Binding-site contacts:
Ligand atom O34 contacts residue THR21 of chain 1.V at 3.1 Å (h-bond).
Ligand atom C28 contacts residue GLY47 of chain 1.V at 3.6 Å.
Ligand atom N9 contacts residue GLN22 of chain 1.V at 3.8 Å.
Ligand atom N35 contacts residue GLY47 of chain 1.V at 3.5 Å (h-bond).
Ligand atom C25 contacts residue THR21 of chain 1.V at 3.8 Å.
Ligand atom C43 contacts residue GLY45 of chain 1.V at 3.3 Å.
Ligand atom O50 contacts residue THR1 of chain 1.V at 3.0 Å (h-bond).
Ligand atom C19 contacts residue GLN22 of chain 1.V at 3.4 Å.
Ligand atom N45 contacts residue GLU53 of chain 1.V at 2.7 Å (salt-bridge).
Ligand atom O50 contacts residue GLY128 of chain 1.V at 3.8 Å.
Ligand atom C2 contacts residue LEU126 of chain 1.W at 3.7 Å (hydrophobic).
Ligand atom C36 contacts residue THR1 of chain 1.V at 2.4 Å.
Ligand atom C18 contacts residue CYS129 of chain 1.W at 3.9 Å (hydrophobic).
Ligand atom N35 contacts residue THR1 of chain 1.V at 3.7 Å.
Ligand atom C4 contacts residue THR48 of chain 1.V at 3.8 Å.
Ligand atom N45 contacts residue HIS35 of chain 1.V at 3.9 Å.
Ligand atom C46 contacts residue THR1 of chain 1.V at 1.4 Å.
Ligand atom N27 contacts residue THR21 of chain 1.V at 3.1 Å (h-bond).
Ligand atom C25 contacts residue ALA49 of chain 1.V at 3.9 Å (hydrophobic).
Ligand atom O49 contacts residue GLY47 of chain 1.V at 3.9 Å.
Ligand atom C15 contacts residue THR21 of chain 1.V at 3.6 Å.
Ligand atom N11 contacts residue GLN22 of chain 1.V at 3.7 Å.
Ligand atom C51 contacts residue SER129 of chain 1.V at 3.9 Å.
Ligand atom C37 contacts residue THR1 of chain 1.V at 2.8 Å.
Ligand atom O50 contacts residue SER129 of chain 1.V at 2.9 Å (h-bond).
Ligand atom N14 contacts residue ASP125 of chain 1.W at 3.2 Å (salt-bridge).
Ligand atom C51 contacts residue THR1 of chain 1.V at 3.6 Å.
Ligand atom O13 contacts residue GLN22 of chain 1.V at 3.8 Å.
Ligand atom C40 contacts residue CYS31 of chain 1.V at 3.7 Å (hydrophobic).
Ligand atom C47 contacts residue GLY47 of chain 1.V at 3.6 Å.
Ligand atom C1 contacts residue LEU126 of chain 1.W at 3.6 Å (hydrophobic).
Ligand atom N10 contacts residue GLN22 of chain 1.V at 3.5 Å (h-bond).
Ligand atom S48 contacts residue THR1 of chain 1.V at 3.6 Å.
Ligand atom C19 contacts residue ALA27 of chain 1.V at 3.7 Å (hydrophobic).
Ligand atom C40 contacts residue SER20 of chain 1.V at 3.9 Å.
Ligand atom C37 contacts residue GLY45 of chain 1.V at 3.6 Å.
Ligand atom C12 contacts residue GLN22 of chain 1.V at 3.9 Å.
Ligand atom C47 contacts residue THR1 of chain 1.V at 2.6 Å.
Ligand atom O26 contacts residue ALA49 of chain 1.V at 3.3 Å (h-bond).
Ligand atom N45 contacts residue CYS129 of chain 1.W at 3.8 Å.

Sequence of chain 1.V:
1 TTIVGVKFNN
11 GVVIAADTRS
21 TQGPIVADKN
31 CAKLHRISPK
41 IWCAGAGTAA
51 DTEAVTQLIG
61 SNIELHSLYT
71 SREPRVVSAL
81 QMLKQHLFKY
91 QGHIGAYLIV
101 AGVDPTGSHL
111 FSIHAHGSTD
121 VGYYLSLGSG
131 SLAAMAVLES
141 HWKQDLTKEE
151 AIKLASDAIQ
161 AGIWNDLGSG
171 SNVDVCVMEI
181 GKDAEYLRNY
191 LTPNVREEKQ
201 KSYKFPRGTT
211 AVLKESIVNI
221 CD

Sequence of chain 1.W:
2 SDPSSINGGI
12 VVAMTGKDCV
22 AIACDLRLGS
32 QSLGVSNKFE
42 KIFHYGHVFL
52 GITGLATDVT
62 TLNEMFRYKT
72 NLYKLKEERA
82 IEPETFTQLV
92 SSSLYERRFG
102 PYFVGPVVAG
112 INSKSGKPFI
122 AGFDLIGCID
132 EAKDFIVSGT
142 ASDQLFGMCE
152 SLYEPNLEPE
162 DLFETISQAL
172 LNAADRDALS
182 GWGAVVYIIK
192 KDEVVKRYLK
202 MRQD

A protein and the small-molecule ligand that binds it are described below.
Small molecule (SMILES): CC(C)C[C@H](NC(=O)[C@H](Cc1ccccc1)N=[N+]=[N-])C(=O)NCC(=O)N[C@H](CCS(C)(=O)=O)Cc1ccc(CN)cc1